Sequence of chain 2.A:
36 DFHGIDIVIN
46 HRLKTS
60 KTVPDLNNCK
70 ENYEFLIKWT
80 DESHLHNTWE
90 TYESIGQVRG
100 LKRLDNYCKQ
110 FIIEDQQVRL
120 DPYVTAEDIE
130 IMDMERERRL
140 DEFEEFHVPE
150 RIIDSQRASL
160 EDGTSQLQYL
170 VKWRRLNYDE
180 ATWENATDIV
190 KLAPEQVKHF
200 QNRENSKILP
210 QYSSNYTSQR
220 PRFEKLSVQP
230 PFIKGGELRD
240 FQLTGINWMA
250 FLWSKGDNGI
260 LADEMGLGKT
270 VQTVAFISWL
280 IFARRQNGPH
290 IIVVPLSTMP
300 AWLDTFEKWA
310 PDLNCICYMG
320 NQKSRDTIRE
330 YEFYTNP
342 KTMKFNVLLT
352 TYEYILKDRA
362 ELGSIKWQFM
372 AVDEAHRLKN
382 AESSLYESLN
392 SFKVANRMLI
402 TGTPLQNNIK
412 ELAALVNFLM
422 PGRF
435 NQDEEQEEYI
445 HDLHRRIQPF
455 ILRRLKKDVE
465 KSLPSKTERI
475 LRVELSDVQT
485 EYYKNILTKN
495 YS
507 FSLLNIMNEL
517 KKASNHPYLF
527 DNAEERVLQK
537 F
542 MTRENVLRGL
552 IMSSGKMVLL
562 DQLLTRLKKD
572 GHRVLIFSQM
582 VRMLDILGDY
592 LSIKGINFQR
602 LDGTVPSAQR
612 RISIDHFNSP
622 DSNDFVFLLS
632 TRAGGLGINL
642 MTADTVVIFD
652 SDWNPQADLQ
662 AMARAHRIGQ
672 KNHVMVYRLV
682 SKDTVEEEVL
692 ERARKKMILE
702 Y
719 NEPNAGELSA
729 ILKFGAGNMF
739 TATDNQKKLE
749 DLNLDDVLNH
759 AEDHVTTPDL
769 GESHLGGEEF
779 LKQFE

Binding-site contacts:
Ligand atom O1B contacts residue GLY265 of chain 2.A at 3.3 Å.
Ligand atom C6 contacts residue TRP308 of chain 2.A at 3.9 Å (hydrophobic).
Ligand atom O3A contacts residue LEU266 of chain 2.A at 3.4 Å (h-bond).
Ligand atom PA contacts residue GLY267 of chain 2.A at 4.0 Å.
Ligand atom PG contacts residue ASP374 of chain 2.A at 3.8 Å.
Ligand atom O2G contacts residue ASP374 of chain 2.A at 2.8 Å (salt-bridge).
Ligand atom PB contacts residue LYS268 of chain 2.A at 3.5 Å.
Ligand atom O1B contacts residue GLY267 of chain 2.A at 3.0 Å (h-bond).
Ligand atom O1A contacts residue THR269 of chain 2.A at 3.0 Å (h-bond).
Ligand atom O3B contacts residue GLY265 of chain 2.A at 3.2 Å (h-bond).
Ligand atom C8 contacts residue GLY267 of chain 2.A at 3.6 Å.
Ligand atom PB contacts residue GLY265 of chain 2.A at 3.7 Å.
Ligand atom O2A contacts residue THR269 of chain 2.A at 3.9 Å.
Ligand atom S1G contacts residue GLU375 of chain 2.A at 3.8 Å.
Ligand atom N1 contacts residue TRP308 of chain 2.A at 3.8 Å.
Ligand atom PA contacts residue THR269 of chain 2.A at 3.8 Å.
Ligand atom PB contacts residue GLY267 of chain 2.A at 3.8 Å.
Ligand atom N6 contacts residue LEU237 of chain 2.A at 3.3 Å.
Ligand atom O2G contacts residue THR269 of chain 2.A at 3.4 Å (h-bond).
Ligand atom O2B contacts residue LYS268 of chain 2.A at 3.7 Å.
Ligand atom N6 contacts residue TRP308 of chain 2.A at 3.8 Å.
Ligand atom N6 contacts residue GLN241 of chain 2.A at 3.5 Å (h-bond).
Ligand atom PB contacts residue LEU266 of chain 2.A at 3.6 Å.
Ligand atom N7 contacts residue GLN241 of chain 2.A at 3.7 Å.
Ligand atom O1B contacts residue LEU266 of chain 2.A at 2.6 Å (h-bond).
Ligand atom O3A contacts residue GLY265 of chain 2.A at 3.1 Å.
Ligand atom O1A contacts residue LYS268 of chain 2.A at 4.1 Å.
Ligand atom PB contacts residue THR269 of chain 2.A at 3.8 Å.
Ligand atom N7 contacts residue GLY267 of chain 2.A at 4.1 Å.
Ligand atom N7 contacts residue VAL270 of chain 2.A at 3.9 Å.
Ligand atom C5' contacts residue GLY265 of chain 2.A at 3.4 Å.
Ligand atom O5' contacts residue GLY265 of chain 2.A at 3.3 Å (h-bond).
Ligand atom O1A contacts residue GLY267 of chain 2.A at 3.4 Å.
Ligand atom O1B contacts residue LYS268 of chain 2.A at 2.5 Å.
Ligand atom N6 contacts residue GLU236 of chain 2.A at 3.7 Å.
Ligand atom O2B contacts residue THR269 of chain 2.A at 2.4 Å (h-bond).
Ligand atom S1G contacts residue LYS268 of chain 2.A at 2.9 Å (salt-bridge).
Ligand atom O3A contacts residue GLY267 of chain 2.A at 3.5 Å (h-bond).
Ligand atom O5' contacts residue GLY267 of chain 2.A at 3.7 Å.
Ligand atom S1G contacts residue ASP374 of chain 2.A at 3.3 Å (salt-bridge).

A protein and the small-molecule ligand that binds it are described below.
Small molecule (SMILES): Nc1ncnc2c1ncn2[C@@H]1O[C@H](COP(=O)(O)OP(=O)(O)OP(O)(O)=S)[C@@H](O)[C@H]1O